Binding-site contacts:
Ligand atom C10 contacts residue ILE160 of chain 1.B at 4.4 Å (hydrophobic).
Ligand atom C11 contacts residue HEM1 of chain 1.M at 4.3 Å.
Ligand atom C10 contacts residue HEM1 of chain 1.M at 3.2 Å.
Ligand atom C9 contacts residue LEU276 of chain 1.B at 4.2 Å (hydrophobic).
Ligand atom C1 contacts residue MET113 of chain 1.B at 4.4 Å (hydrophobic).
Ligand atom C8 contacts residue PHE245 of chain 1.B at 3.6 Å (hydrophobic).
Ligand atom C9 contacts residue ILE160 of chain 1.B at 4.2 Å (hydrophobic).
Ligand atom O20 contacts residue LEU110 of chain 1.B at 3.5 Å (h-bond).
Ligand atom C5 contacts residue SER109 of chain 1.B at 4.3 Å.
Ligand atom C9 contacts residue HEM1 of chain 1.M at 4.3 Å.
Ligand atom C19 contacts residue ARG114 of chain 1.B at 3.6 Å.
Ligand atom C7 contacts residue MET113 of chain 1.B at 3.4 Å (hydrophobic).
Ligand atom C7 contacts residue PHE245 of chain 1.B at 4.3 Å (hydrophobic).
Ligand atom O20 contacts residue ARG114 of chain 1.B at 3.1 Å.
Ligand atom C8 contacts residue ILE163 of chain 1.B at 4.2 Å (hydrophobic).
Ligand atom C8 contacts residue MET113 of chain 1.B at 3.8 Å (hydrophobic).
Ligand atom C5 contacts residue LEU418 of chain 1.B at 4.3 Å (hydrophobic).
Ligand atom C10 contacts residue LEU276 of chain 1.B at 4.3 Å (hydrophobic).
Ligand atom C3 contacts residue LEU110 of chain 1.B at 4.3 Å (hydrophobic).
Ligand atom C9 contacts residue ILE163 of chain 1.B at 4.5 Å (hydrophobic).

The protein below binds the small molecule below.
Small molecule (SMILES): OC[C@H]1O[C@H](O[C@H]2[C@H](O)[C@@H](O)[C@H](OCCCCCC3CCCCC3)O[C@@H]2CO)[C@H](O)[C@@H](O)[C@@H]1O

Sequence of chain 1.B:
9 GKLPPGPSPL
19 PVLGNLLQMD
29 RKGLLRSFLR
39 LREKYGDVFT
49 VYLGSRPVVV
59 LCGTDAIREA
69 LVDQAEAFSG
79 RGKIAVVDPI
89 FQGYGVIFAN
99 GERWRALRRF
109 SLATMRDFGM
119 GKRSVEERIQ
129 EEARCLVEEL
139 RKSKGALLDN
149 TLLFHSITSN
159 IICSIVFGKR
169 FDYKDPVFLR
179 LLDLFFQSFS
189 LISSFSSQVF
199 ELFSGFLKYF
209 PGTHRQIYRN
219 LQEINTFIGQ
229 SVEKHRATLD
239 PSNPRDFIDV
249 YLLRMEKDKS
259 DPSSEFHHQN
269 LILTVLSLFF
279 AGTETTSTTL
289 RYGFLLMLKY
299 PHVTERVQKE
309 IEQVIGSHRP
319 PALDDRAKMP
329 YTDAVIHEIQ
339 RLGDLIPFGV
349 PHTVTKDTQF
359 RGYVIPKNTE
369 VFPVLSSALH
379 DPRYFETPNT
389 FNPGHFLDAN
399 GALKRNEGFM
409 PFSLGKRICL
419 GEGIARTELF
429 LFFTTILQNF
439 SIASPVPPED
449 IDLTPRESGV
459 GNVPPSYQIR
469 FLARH